Sequence of chain 1.C:
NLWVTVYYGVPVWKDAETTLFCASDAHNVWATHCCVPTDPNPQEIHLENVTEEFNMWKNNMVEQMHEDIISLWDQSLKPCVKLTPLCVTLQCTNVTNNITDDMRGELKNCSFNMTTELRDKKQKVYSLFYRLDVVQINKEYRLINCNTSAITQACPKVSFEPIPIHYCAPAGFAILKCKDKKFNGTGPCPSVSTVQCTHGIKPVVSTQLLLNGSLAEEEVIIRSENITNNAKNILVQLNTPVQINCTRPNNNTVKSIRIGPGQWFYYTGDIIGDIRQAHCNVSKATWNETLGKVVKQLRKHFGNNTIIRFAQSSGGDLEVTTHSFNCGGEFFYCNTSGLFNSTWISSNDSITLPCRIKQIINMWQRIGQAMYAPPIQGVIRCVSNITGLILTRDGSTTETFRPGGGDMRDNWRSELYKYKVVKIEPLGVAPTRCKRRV

A small-molecule ligand and the protein it binds are described below.
Small molecule (SMILES): CC(=O)N[C@H]1[C@H](O[C@H]2[C@H](O)[C@@H](NC(C)=O)CO[C@@H]2CO)O[C@H](CO)[C@@H](O[C@@H]2O[C@H](CO[C@H]3O[C@H](CO)[C@@H](O)[C@H](O)[C@@H]3O)[C@@H](O)[C@H](O[C@H]3O[C@H](CO)[C@@H](O)[C@H](O)[C@@H]3O)[C@@H]2O)[C@@H]1O

Binding-site contacts:
Ligand atom O6 contacts residue GLY375 of chain 1.C at 4.4 Å.
Ligand atom C7 contacts residue VAL251 of chain 1.C at 4.3 Å (hydrophobic).
Ligand atom O7 contacts residue VAL441 of chain 1.C at 3.8 Å.
Ligand atom O7 contacts residue ASN259 of chain 1.C at 4.3 Å.
Ligand atom N2 contacts residue SER442 of chain 1.C at 3.7 Å.
Ligand atom O4 contacts residue VAL441 of chain 1.C at 4.0 Å.
Ligand atom O6 contacts residue NAG1 of chain 1.SA at 3.3 Å.
Ligand atom C6 contacts residue NAG1 of chain 1.SA at 4.2 Å.
Ligand atom C1 contacts residue ASN259 of chain 1.C at 1.5 Å.
Ligand atom C3 contacts residue SER442 of chain 1.C at 4.4 Å.
Ligand atom O5 contacts residue GLU208 of chain 1.C at 4.5 Å.
Ligand atom C5 contacts residue VAL441 of chain 1.C at 3.5 Å (hydrophobic).
Ligand atom C2 contacts residue ASN259 of chain 1.C at 2.5 Å.
Ligand atom C6 contacts residue GLU208 of chain 1.C at 4.5 Å.
Ligand atom C1 contacts residue NAG1 of chain 1.SA at 4.3 Å.
Ligand atom C5 contacts residue GLU208 of chain 1.C at 4.0 Å.
Ligand atom C4 contacts residue ASN259 of chain 1.C at 4.3 Å.
Ligand atom C1 contacts residue VAL441 of chain 1.C at 4.2 Å (hydrophobic).
Ligand atom C7 contacts residue ASN259 of chain 1.C at 3.8 Å.
Ligand atom O5 contacts residue NAG1 of chain 1.SA at 3.9 Å.
Ligand atom O5 contacts residue ASN259 of chain 1.C at 2.4 Å (h-bond).
Ligand atom C2 contacts residue SER442 of chain 1.C at 4.2 Å.
Ligand atom O7 contacts residue PRO209 of chain 1.C at 4.3 Å.
Ligand atom O3 contacts residue CYS440 of chain 1.C at 4.3 Å.
Ligand atom C8 contacts residue VAL251 of chain 1.C at 3.7 Å (hydrophobic).
Ligand atom C8 contacts residue ASN373 of chain 1.C at 4.4 Å.
Ligand atom C4 contacts residue VAL441 of chain 1.C at 4.0 Å (hydrophobic).
Ligand atom C1 contacts residue SER442 of chain 1.C at 3.9 Å.
Ligand atom N2 contacts residue ASN259 of chain 1.C at 2.9 Å (h-bond).
Ligand atom C3 contacts residue VAL441 of chain 1.C at 3.9 Å (hydrophobic).
Ligand atom O5 contacts residue VAL441 of chain 1.C at 4.3 Å.
Ligand atom O7 contacts residue VAL251 of chain 1.C at 4.4 Å.
Ligand atom C6 contacts residue GLY375 of chain 1.C at 4.4 Å.
Ligand atom C8 contacts residue LEU258 of chain 1.C at 3.6 Å (hydrophobic).
Ligand atom C3 contacts residue ASN259 of chain 1.C at 3.9 Å.
Ligand atom C5 contacts residue ASN259 of chain 1.C at 3.8 Å.
Ligand atom C5 contacts residue NAG1 of chain 1.SA at 3.9 Å.
Ligand atom O6 contacts residue SER206 of chain 1.C at 3.4 Å.
Ligand atom O7 contacts residue ASN373 of chain 1.C at 4.2 Å.
Ligand atom O6 contacts residue GLU208 of chain 1.C at 4.0 Å.